Binding-site contacts:
Ligand atom C9 contacts residue MES1 of chain 1.TA at 3.8 Å.
Ligand atom C23 contacts residue GLY47 of chain 1.Y at 3.5 Å.
Ligand atom C38 contacts residue THR21 of chain 1.Y at 3.8 Å.
Ligand atom O21 contacts residue MES1 of chain 1.TA at 2.6 Å (h-bond).
Ligand atom C50 contacts residue GLN53 of chain 1.Y at 3.7 Å.
Ligand atom C6 contacts residue GLY47 of chain 1.Y at 3.8 Å.
Ligand atom O21 contacts residue GLY47 of chain 1.Y at 3.2 Å (h-bond).
Ligand atom O39 contacts residue ALA49 of chain 1.Y at 3.1 Å (h-bond).
Ligand atom O21 contacts residue THR1 of chain 1.Y at 2.4 Å (h-bond).
Ligand atom N28 contacts residue ASP126 of chain 1.Z at 3.4 Å (salt-bridge).
Ligand atom C26 contacts residue ALA49 of chain 1.Y at 3.8 Å (hydrophobic).
Ligand atom C9 contacts residue THR1 of chain 1.Y at 1.4 Å.
Ligand atom N22 contacts residue GLY47 of chain 1.Y at 2.8 Å (h-bond).
Ligand atom C51 contacts residue GLU132 of chain 1.Z at 3.5 Å.
Ligand atom C12 contacts residue THR1 of chain 1.Y at 3.5 Å.
Ligand atom C40 contacts residue GLY47 of chain 1.Y at 3.8 Å.
Ligand atom C10 contacts residue THR1 of chain 1.Y at 2.4 Å.
Ligand atom O13 contacts residue THR1 of chain 1.Y at 2.9 Å (h-bond).
Ligand atom C8 contacts residue THR1 of chain 1.Y at 2.4 Å.
Ligand atom C53 contacts residue ALA20 of chain 1.Y at 3.8 Å (hydrophobic).
Ligand atom C53 contacts residue VAL31 of chain 1.Y at 3.2 Å (hydrophobic).
Ligand atom C12 contacts residue THR21 of chain 1.Y at 3.2 Å.
Ligand atom O49 contacts residue ALA20 of chain 1.Y at 3.4 Å.
Ligand atom O13 contacts residue MES1 of chain 1.TA at 3.4 Å (h-bond).
Ligand atom C26 contacts residue THR21 of chain 1.Y at 3.6 Å.
Ligand atom N25 contacts residue THR21 of chain 1.Y at 2.7 Å (h-bond).
Ligand atom C2 contacts residue MET45 of chain 1.Y at 3.8 Å (hydrophobic).
Ligand atom O49 contacts residue THR21 of chain 1.Y at 3.1 Å (h-bond).
Ligand atom C4 contacts residue ALA49 of chain 1.Y at 3.7 Å (hydrophobic).
Ligand atom C11 contacts residue TYR170 of chain 1.Y at 3.0 Å (hydrophobic).
Ligand atom C7 contacts residue GLY47 of chain 1.Y at 3.6 Å.
Ligand atom C7 contacts residue THR1 of chain 1.Y at 2.6 Å.
Ligand atom C1 contacts residue MET45 of chain 1.Y at 3.7 Å (hydrophobic).
Ligand atom C24 contacts residue THR21 of chain 1.Y at 3.7 Å.
Ligand atom C24 contacts residue GLY47 of chain 1.Y at 3.4 Å.
Ligand atom C27 contacts residue THR21 of chain 1.Y at 3.4 Å.
Ligand atom N22 contacts residue THR1 of chain 1.Y at 3.6 Å.
Ligand atom C8 contacts residue GLY47 of chain 1.Y at 3.7 Å.
Ligand atom C11 contacts residue THR1 of chain 1.Y at 1.5 Å.
Ligand atom C52 contacts residue SER130 of chain 1.Z at 3.5 Å.

Sequence of chain 1.Y:
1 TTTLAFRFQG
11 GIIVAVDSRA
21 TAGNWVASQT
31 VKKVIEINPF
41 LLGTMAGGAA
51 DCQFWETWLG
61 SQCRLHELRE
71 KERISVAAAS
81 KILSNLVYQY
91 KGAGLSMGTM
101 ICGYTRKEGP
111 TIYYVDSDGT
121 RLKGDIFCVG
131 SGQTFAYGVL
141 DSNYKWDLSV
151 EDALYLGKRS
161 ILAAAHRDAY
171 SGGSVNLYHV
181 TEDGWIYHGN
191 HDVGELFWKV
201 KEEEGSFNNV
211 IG

A small-molecule ligand and the protein it binds are described below.
Small molecule (SMILES): COc1ccc(C[C@H](NC(=O)[C@H](C)NC(=O)CN2CCOCC2)C(=O)N[C@@H](CC2CC[C@@H]3CCCC[C@H]3C2)[C@@H](O)C(C)(C)O)cc1

Sequence of chain 1.Z:
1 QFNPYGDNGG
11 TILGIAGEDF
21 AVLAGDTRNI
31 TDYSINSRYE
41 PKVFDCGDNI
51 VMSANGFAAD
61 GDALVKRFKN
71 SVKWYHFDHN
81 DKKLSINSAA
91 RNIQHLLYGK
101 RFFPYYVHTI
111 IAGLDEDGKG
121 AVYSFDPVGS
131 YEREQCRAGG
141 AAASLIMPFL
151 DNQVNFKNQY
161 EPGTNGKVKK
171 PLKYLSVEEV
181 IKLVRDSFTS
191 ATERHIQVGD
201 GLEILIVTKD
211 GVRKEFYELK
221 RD